Sequence of chain 1.F:
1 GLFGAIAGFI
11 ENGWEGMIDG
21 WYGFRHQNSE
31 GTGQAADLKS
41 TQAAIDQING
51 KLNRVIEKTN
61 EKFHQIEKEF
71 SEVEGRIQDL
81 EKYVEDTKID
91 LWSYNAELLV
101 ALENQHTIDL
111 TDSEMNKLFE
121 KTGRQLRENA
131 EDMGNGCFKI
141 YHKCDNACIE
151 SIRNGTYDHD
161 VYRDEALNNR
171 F

Binding-site contacts:
Ligand atom C8 contacts residue VAL291 of chain 1.E at 4.3 Å (hydrophobic).
Ligand atom C5 contacts residue ASN279 of chain 1.E at 3.6 Å.
Ligand atom C4 contacts residue ASN279 of chain 1.E at 4.2 Å.
Ligand atom C6 contacts residue ASN292 of chain 1.E at 4.1 Å.
Ligand atom C2 contacts residue ASN279 of chain 1.E at 2.4 Å.
Ligand atom C1 contacts residue VAL291 of chain 1.E at 3.5 Å (hydrophobic).
Ligand atom C1 contacts residue ASN279 of chain 1.E at 1.4 Å.
Ligand atom O7 contacts residue ASN279 of chain 1.E at 3.0 Å (h-bond).
Ligand atom C3 contacts residue ASN279 of chain 1.E at 3.7 Å.
Ligand atom N2 contacts residue ASN279 of chain 1.E at 2.9 Å (h-bond).
Ligand atom N2 contacts residue VAL291 of chain 1.E at 3.5 Å (h-bond).
Ligand atom C3 contacts residue VAL291 of chain 1.E at 4.2 Å (hydrophobic).
Ligand atom C8 contacts residue SER39 of chain 1.E at 3.6 Å.
Ligand atom C5 contacts residue ASN292 of chain 1.E at 3.9 Å.
Ligand atom C7 contacts residue ASN279 of chain 1.E at 3.2 Å.
Ligand atom C1 contacts residue ASN292 of chain 1.E at 4.0 Å.
Ligand atom C2 contacts residue VAL291 of chain 1.E at 3.9 Å (hydrophobic).
Ligand atom C8 contacts residue ASN279 of chain 1.E at 4.5 Å.
Ligand atom O5 contacts residue ASN279 of chain 1.E at 2.3 Å (h-bond).
Ligand atom C7 contacts residue VAL291 of chain 1.E at 4.4 Å (hydrophobic).
Ligand atom C8 contacts residue GLU69 of chain 1.F at 3.7 Å.
Ligand atom O5 contacts residue ASN292 of chain 1.E at 3.8 Å.
Ligand atom C8 contacts residue LYS293 of chain 1.E at 3.8 Å.

This protein binds this small molecule.
Small molecule (SMILES): CC(=O)N[C@H]1[C@H](O[C@H]2[C@H](O)[C@@H](NC(C)=O)CO[C@@H]2CO)O[C@H](CO)[C@@H](O)[C@@H]1O

Sequence of chain 1.E:
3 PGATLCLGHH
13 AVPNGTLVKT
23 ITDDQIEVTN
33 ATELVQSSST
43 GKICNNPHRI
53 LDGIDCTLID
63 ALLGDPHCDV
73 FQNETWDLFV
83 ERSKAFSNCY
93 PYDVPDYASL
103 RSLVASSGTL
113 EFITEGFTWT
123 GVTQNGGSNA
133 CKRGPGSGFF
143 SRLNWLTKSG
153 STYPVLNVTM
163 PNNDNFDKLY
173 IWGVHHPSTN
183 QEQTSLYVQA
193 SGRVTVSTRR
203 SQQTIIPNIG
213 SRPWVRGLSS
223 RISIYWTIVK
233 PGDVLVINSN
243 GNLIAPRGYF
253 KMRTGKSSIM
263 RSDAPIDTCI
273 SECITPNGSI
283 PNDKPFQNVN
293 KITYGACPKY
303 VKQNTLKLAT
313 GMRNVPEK